Sequence of chain 1.A:
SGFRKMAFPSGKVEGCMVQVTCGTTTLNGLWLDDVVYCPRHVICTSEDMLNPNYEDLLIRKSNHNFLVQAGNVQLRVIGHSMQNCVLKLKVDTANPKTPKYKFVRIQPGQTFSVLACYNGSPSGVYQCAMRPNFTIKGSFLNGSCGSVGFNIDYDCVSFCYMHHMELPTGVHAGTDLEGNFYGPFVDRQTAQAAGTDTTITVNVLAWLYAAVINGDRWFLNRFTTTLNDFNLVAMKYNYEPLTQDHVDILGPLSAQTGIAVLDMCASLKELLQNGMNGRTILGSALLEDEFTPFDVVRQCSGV

The protein below binds the small molecule below.
Small molecule (SMILES): COc1cccc2[nH]c(C(=O)N[C@@H](CC(C)C)C(=O)N[C@@H](C[C@@H]3CCNC3=O)[C@H](O)CO)cc12

Binding-site contacts:
Ligand atom C1 contacts residue GLN189 of chain 1.A at 3.4 Å.
Ligand atom O35 contacts residue SER144 of chain 1.A at 3.5 Å (h-bond).
Ligand atom O13 contacts residue GLU166 of chain 1.A at 2.8 Å (salt-bridge).
Ligand atom N31 contacts residue GLU166 of chain 1.A at 3.0 Å (salt-bridge).
Ligand atom C5 contacts residue PRO168 of chain 1.A at 3.6 Å (hydrophobic).
Ligand atom C32 contacts residue HIS163 of chain 1.A at 3.5 Å.
Ligand atom O33 contacts residue HIS172 of chain 1.A at 3.5 Å.
Ligand atom C19 contacts residue HIS164 of chain 1.A at 3.6 Å.
Ligand atom C15 contacts residue HIS164 of chain 1.A at 3.4 Å.
Ligand atom C17 contacts residue GLN189 of chain 1.A at 3.2 Å.
Ligand atom C5 contacts residue ALA191 of chain 1.A at 3.5 Å (hydrophobic).
Ligand atom N31 contacts residue PHE140 of chain 1.A at 3.2 Å (h-bond).
Ligand atom O2 contacts residue THR190 of chain 1.A at 3.4 Å (h-bond).
Ligand atom C4 contacts residue ALA191 of chain 1.A at 3.4 Å (hydrophobic).
Ligand atom O35 contacts residue GLY143 of chain 1.A at 3.2 Å (h-bond).
Ligand atom C3 contacts residue THR190 of chain 1.A at 3.5 Å.
Ligand atom O33 contacts residue PHE140 of chain 1.A at 3.2 Å.
Ligand atom O2 contacts residue GLN189 of chain 1.A at 3.3 Å.
Ligand atom O33 contacts residue HIS163 of chain 1.A at 2.5 Å (h-bond).
Ligand atom C7 contacts residue GLU166 of chain 1.A at 3.5 Å.
Ligand atom O37 contacts residue HIS41 of chain 1.A at 2.9 Å (h-bond).
Ligand atom O33 contacts residue SER144 of chain 1.A at 3.6 Å (h-bond).
Ligand atom O35 contacts residue CYS145 of chain 1.A at 2.8 Å (h-bond).
Ligand atom N8 contacts residue GLU166 of chain 1.A at 2.7 Å (salt-bridge).
Ligand atom C36 contacts residue CYS145 of chain 1.A at 2.8 Å (hydrophobic).
Ligand atom O13 contacts residue MET165 of chain 1.A at 3.0 Å.
Ligand atom C24 contacts residue CYS145 of chain 1.A at 2.7 Å (hydrophobic).
Ligand atom C36 contacts residue HIS41 of chain 1.A at 3.5 Å.
Ligand atom C11 contacts residue THR190 of chain 1.A at 3.6 Å.
Ligand atom C19 contacts residue MET165 of chain 1.A at 3.5 Å (hydrophobic).
Ligand atom O37 contacts residue CYS145 of chain 1.A at 3.0 Å (h-bond).
Ligand atom C6 contacts residue PRO168 of chain 1.A at 3.6 Å (hydrophobic).
Ligand atom N23 contacts residue CYS145 of chain 1.A at 2.9 Å (h-bond).
Ligand atom C21 contacts residue HIS164 of chain 1.A at 3.5 Å.
Ligand atom C32 contacts residue GLU166 of chain 1.A at 3.5 Å.
Ligand atom C26 contacts residue CYS145 of chain 1.A at 3.1 Å (hydrophobic).
Ligand atom C34 contacts residue CYS145 of chain 1.A at 1.9 Å (hydrophobic).
Ligand atom N14 contacts residue GLN189 of chain 1.A at 3.0 Å (h-bond).
Ligand atom C10 contacts residue GLN189 of chain 1.A at 3.3 Å.
Ligand atom N23 contacts residue HIS164 of chain 1.A at 2.8 Å (h-bond).

Sequence of chain 1.B:
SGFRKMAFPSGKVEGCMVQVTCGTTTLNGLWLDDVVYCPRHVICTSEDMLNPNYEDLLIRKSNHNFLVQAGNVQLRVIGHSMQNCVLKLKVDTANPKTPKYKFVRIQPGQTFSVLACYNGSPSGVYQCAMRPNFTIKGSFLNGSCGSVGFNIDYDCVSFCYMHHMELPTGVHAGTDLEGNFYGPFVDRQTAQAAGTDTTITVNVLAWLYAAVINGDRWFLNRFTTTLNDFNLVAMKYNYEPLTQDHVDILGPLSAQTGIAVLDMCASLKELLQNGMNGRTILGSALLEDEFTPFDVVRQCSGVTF